Sequence of chain 1.L:
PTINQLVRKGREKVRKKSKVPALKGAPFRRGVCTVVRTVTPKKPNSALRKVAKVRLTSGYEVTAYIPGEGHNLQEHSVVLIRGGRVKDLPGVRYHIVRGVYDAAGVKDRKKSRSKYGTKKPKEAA

Binding-site contacts:
Ligand atom O3' contacts residue PRO48 of chain 1.L at 4.4 Å.
Ligand atom N6 contacts residue TM28 of chain 1.W at 4.0 Å.
Ligand atom O2 contacts residue A10 of chain 1.W at 3.7 Å.
Ligand atom C2 contacts residue A11 of chain 1.W at 3.3 Å.
Ligand atom O4 contacts residue A10 of chain 1.W at 2.9 Å (h-bond).
Ligand atom N7 contacts residue A9 of chain 1.W at 4.4 Å.
Ligand atom C2 contacts residue A9 of chain 1.W at 3.8 Å.
Ligand atom N1 contacts residue A11 of chain 1.W at 4.1 Å.
Ligand atom C5 contacts residue A9 of chain 1.W at 3.7 Å.
Ligand atom C2 contacts residue TM28 of chain 1.W at 3.3 Å.
Ligand atom O4 contacts residue TM28 of chain 1.W at 3.0 Å (h-bond).
Ligand atom C6 contacts residue A10 of chain 1.W at 4.2 Å.
Ligand atom C6 contacts residue TM28 of chain 1.W at 3.5 Å.
Ligand atom O4 contacts residue A11 of chain 1.W at 3.9 Å.
Ligand atom C4 contacts residue A9 of chain 1.W at 3.3 Å.
Ligand atom O4 contacts residue A9 of chain 1.W at 2.5 Å (h-bond).
Ligand atom O2 contacts residue A11 of chain 1.W at 3.0 Å (h-bond).
Ligand atom O6 contacts residue A9 of chain 1.W at 3.0 Å (h-bond).
Ligand atom C5 contacts residue A10 of chain 1.W at 3.8 Å.
Ligand atom C4 contacts residue A9 of chain 1.W at 3.9 Å.
Ligand atom C2 contacts residue A9 of chain 1.W at 3.3 Å.
Ligand atom N1 contacts residue A9 of chain 1.W at 3.4 Å.
Ligand atom O6 contacts residue TM28 of chain 1.W at 3.0 Å (h-bond).
Ligand atom C6 contacts residue A9 of chain 1.W at 3.4 Å.
Ligand atom N3 contacts residue A9 of chain 1.W at 2.5 Å (h-bond).
Ligand atom N1 contacts residue A10 of chain 1.W at 4.0 Å.
Ligand atom N1 contacts residue TM28 of chain 1.W at 2.8 Å (h-bond).
Ligand atom C2 contacts residue A10 of chain 1.W at 3.4 Å.
Ligand atom N3 contacts residue A9 of chain 1.W at 3.9 Å.
Ligand atom C2 contacts residue TM28 of chain 1.W at 4.1 Å.
Ligand atom C4 contacts residue A11 of chain 1.W at 3.7 Å.
Ligand atom N1 contacts residue TM28 of chain 1.W at 3.6 Å (h-bond).
Ligand atom C6 contacts residue TM28 of chain 1.W at 4.0 Å.
Ligand atom N2 contacts residue A9 of chain 1.W at 4.1 Å.
Ligand atom C4 contacts residue TM28 of chain 1.W at 4.2 Å.
Ligand atom N2 contacts residue TM28 of chain 1.W at 2.5 Å (h-bond).
Ligand atom O2 contacts residue A9 of chain 1.W at 3.3 Å (h-bond).
Ligand atom N3 contacts residue A11 of chain 1.W at 3.2 Å (h-bond).
Ligand atom N3 contacts residue A10 of chain 1.W at 2.9 Å.
Ligand atom C4 contacts residue A10 of chain 1.W at 3.0 Å.

The small molecule below binds the protein below.
Small molecule (SMILES): Nc1nc(=O)c2ncn([C@@H]3O[C@H](CO[P](=O)(O)O[C@H]4[C@@H](O)[C@H](n5ccc(=O)[nH]c5=O)O[C@@H]4CO[P](=O)(O)O[C@H]4[C@@H](O)[C@H](n5ccc(=O)[nH]c5=O)O[C@@H]4CO)[C@@H](O[P](=O)(O)OC[C@H]4O[C@@H](n5cnc6c(N)ncnc65)[C@H](O)[C@@H]4O)[C@H]3O)c2[nH]1